Binding-site contacts:
Ligand atom O7 contacts residue ASN160 of chain 1.B at 3.4 Å (h-bond).
Ligand atom C7 contacts residue ASN160 of chain 1.B at 3.3 Å.
Ligand atom N2 contacts residue ASN160 of chain 1.B at 2.8 Å (h-bond).
Ligand atom C3 contacts residue ASN160 of chain 1.B at 3.8 Å.
Ligand atom C4 contacts residue ASN160 of chain 1.B at 4.3 Å.
Ligand atom O5 contacts residue ASN160 of chain 1.B at 2.4 Å (h-bond).
Ligand atom C2 contacts residue ASN160 of chain 1.B at 2.4 Å.
Ligand atom C6 contacts residue SER110 of chain 1.B at 3.9 Å.
Ligand atom C8 contacts residue THR162 of chain 1.B at 3.3 Å.
Ligand atom C8 contacts residue ASN160 of chain 1.B at 4.3 Å.
Ligand atom C8 contacts residue CYS161 of chain 1.B at 4.2 Å (hydrophobic).
Ligand atom O7 contacts residue THR162 of chain 1.B at 4.1 Å.
Ligand atom O6 contacts residue SER110 of chain 1.B at 3.1 Å (h-bond).
Ligand atom C7 contacts residue THR162 of chain 1.B at 4.2 Å.
Ligand atom C5 contacts residue ASN160 of chain 1.B at 3.7 Å.
Ligand atom C1 contacts residue ASN160 of chain 1.B at 1.4 Å.

This small molecule binds to this protein.
Small molecule (SMILES): CC(=O)N[C@@H]1[C@@H](O)[C@H](O)[C@@H](CO)O[C@H]1O

Sequence of chain 1.B:
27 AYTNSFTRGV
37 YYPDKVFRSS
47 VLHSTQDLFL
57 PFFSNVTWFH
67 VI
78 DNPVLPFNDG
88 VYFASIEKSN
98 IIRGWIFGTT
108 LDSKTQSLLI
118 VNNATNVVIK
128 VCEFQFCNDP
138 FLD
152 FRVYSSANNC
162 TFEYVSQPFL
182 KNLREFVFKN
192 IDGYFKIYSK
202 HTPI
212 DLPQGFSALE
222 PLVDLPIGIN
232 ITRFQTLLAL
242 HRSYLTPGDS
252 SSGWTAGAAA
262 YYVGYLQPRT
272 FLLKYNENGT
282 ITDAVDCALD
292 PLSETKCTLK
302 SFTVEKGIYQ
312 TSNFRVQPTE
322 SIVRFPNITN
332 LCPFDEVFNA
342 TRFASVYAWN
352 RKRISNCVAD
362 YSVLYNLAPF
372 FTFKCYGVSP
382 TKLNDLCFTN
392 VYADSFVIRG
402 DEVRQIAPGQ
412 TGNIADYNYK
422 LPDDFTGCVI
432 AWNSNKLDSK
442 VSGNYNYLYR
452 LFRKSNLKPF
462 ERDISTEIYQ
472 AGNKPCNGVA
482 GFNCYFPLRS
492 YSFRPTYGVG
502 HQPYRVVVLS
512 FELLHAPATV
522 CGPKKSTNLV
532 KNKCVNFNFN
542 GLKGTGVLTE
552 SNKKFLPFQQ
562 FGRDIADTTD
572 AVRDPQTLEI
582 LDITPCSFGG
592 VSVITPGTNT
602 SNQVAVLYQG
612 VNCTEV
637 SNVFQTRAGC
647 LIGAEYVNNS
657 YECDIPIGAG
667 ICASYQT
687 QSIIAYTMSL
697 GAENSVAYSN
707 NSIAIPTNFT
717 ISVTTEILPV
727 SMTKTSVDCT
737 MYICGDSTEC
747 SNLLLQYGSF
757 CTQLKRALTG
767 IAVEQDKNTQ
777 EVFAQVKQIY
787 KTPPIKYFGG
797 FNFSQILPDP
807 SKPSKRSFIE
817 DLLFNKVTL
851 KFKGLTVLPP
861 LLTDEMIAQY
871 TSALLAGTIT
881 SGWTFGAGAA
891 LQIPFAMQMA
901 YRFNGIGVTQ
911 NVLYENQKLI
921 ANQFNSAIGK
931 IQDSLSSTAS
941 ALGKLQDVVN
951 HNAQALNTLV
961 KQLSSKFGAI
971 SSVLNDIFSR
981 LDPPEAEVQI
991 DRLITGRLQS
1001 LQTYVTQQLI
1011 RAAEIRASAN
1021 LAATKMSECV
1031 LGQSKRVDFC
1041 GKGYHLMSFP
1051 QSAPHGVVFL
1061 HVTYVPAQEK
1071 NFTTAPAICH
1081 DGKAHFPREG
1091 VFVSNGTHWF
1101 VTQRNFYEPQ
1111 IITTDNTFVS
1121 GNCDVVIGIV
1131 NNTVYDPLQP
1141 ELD